Sequence of chain 35.T:
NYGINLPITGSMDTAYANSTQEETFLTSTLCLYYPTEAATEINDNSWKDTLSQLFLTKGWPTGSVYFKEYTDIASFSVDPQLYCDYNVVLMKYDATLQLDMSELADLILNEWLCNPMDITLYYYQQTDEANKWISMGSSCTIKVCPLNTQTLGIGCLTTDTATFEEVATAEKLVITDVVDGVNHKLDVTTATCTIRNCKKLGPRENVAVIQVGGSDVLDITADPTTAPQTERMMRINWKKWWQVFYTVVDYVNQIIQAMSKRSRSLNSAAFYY

A small-molecule ligand and the protein it binds are described below.
Small molecule (SMILES): CC(=O)N[C@H]1[C@H](O[C@H]2[C@H](O)[C@@H](NC(C)=O)CO[C@@H]2CO)O[C@H](CO)[C@@H](O)[C@@H]1O

Binding-site contacts:
Ligand atom C7 contacts residue ASN19 of chain 35.T at 3.6 Å.
Ligand atom C3 contacts residue ASN19 of chain 35.T at 4.1 Å.
Ligand atom N2 contacts residue ASN19 of chain 35.T at 3.1 Å (h-bond).
Ligand atom C8 contacts residue ASN19 of chain 35.T at 4.3 Å.
Ligand atom O7 contacts residue ASN19 of chain 35.T at 4.1 Å.
Ligand atom C2 contacts residue ASN19 of chain 35.T at 3.0 Å.
Ligand atom O5 contacts residue ASN19 of chain 35.T at 2.8 Å (h-bond).
Ligand atom C1 contacts residue ASN19 of chain 35.T at 1.7 Å.
Ligand atom C5 contacts residue ASN19 of chain 35.T at 3.8 Å.